A small-molecule ligand and the protein it binds are described below.
Small molecule (SMILES): CC(C)CCC[C@@H](C)[C@H]1CC[C@H]2[C@@H]3CC=C4C[C@@H](OC(=O)CCC(=O)O)CC[C@]4(C)[C@H]3CC[C@]12C

Binding-site contacts:
Ligand atom CAC contacts residue LEU460 of chain 1.B at 3.7 Å (hydrophobic).
Ligand atom OAH contacts residue LEU449 of chain 1.B at 3.5 Å.
Ligand atom OAF contacts residue LYS425 of chain 1.B at 3.3 Å (salt-bridge).
Ligand atom OAF contacts residue TRP453 of chain 1.B at 3.0 Å.
Ligand atom OAF contacts residue Y011 of chain 1.L at 3.5 Å.
Ligand atom CAB contacts residue LEU548 of chain 1.A at 3.3 Å (hydrophobic).
Ligand atom CAS contacts residue PRO456 of chain 1.B at 4.0 Å (hydrophobic).
Ligand atom CAQ contacts residue PHE537 of chain 1.A at 4.0 Å (hydrophobic).
Ligand atom CAM contacts residue LYS425 of chain 1.B at 3.4 Å.
Ligand atom OAG contacts residue LEU422 of chain 1.B at 3.3 Å.
Ligand atom CAQ contacts residue PHE417 of chain 1.A at 3.6 Å (hydrophobic).
Ligand atom CAL contacts residue Y011 of chain 1.L at 3.7 Å.
Ligand atom CAL contacts residue TRP453 of chain 1.B at 3.3 Å (hydrophobic).
Ligand atom CAQ contacts residue ALA541 of chain 1.A at 4.0 Å (hydrophobic).
Ligand atom CAX contacts residue LYS425 of chain 1.B at 3.0 Å.
Ligand atom CAS contacts residue ALA418 of chain 1.B at 3.8 Å (hydrophobic).
Ligand atom CAD contacts residue Y011 of chain 1.L at 3.2 Å.
Ligand atom CAZ contacts residue Y011 of chain 1.L at 3.8 Å.
Ligand atom CAU contacts residue LEU460 of chain 1.B at 3.9 Å (hydrophobic).
Ligand atom CAM contacts residue Y011 of chain 1.L at 3.8 Å.
Ligand atom CAU contacts residue ALA418 of chain 1.B at 4.0 Å (hydrophobic).
Ligand atom CAL contacts residue LYS425 of chain 1.B at 3.9 Å.
Ligand atom CAO contacts residue CYS414 of chain 1.B at 3.9 Å (hydrophobic).
Ligand atom CBH contacts residue Y011 of chain 1.L at 4.0 Å.
Ligand atom CAN contacts residue GLY544 of chain 1.A at 3.7 Å.
Ligand atom CAN contacts residue ALA541 of chain 1.A at 4.0 Å (hydrophobic).
Ligand atom CAV contacts residue Y011 of chain 1.L at 3.7 Å.
Ligand atom CAN contacts residue ALA545 of chain 1.A at 3.7 Å (hydrophobic).
Ligand atom CAX contacts residue TRP453 of chain 1.B at 3.2 Å (hydrophobic).
Ligand atom CBA contacts residue ALA545 of chain 1.A at 3.9 Å (hydrophobic).
Ligand atom CAP contacts residue PHE417 of chain 1.A at 3.6 Å (hydrophobic).
Ligand atom CBF contacts residue ALA418 of chain 1.B at 3.9 Å (hydrophobic).
Ligand atom OAG contacts residue ILE421 of chain 1.B at 3.8 Å.
Ligand atom CAJ contacts residue CYS414 of chain 1.B at 3.9 Å (hydrophobic).
Ligand atom CAT contacts residue ALA418 of chain 1.B at 4.0 Å (hydrophobic).
Ligand atom CAP contacts residue ALA541 of chain 1.A at 3.7 Å (hydrophobic).
Ligand atom OAW contacts residue Y011 of chain 1.L at 3.8 Å.
Ligand atom OAH contacts residue TRP453 of chain 1.B at 3.1 Å.
Ligand atom OAH contacts residue LYS425 of chain 1.B at 2.8 Å (salt-bridge).
Ligand atom CAK contacts residue ILE421 of chain 1.B at 3.9 Å (hydrophobic).

Sequence of chain 1.A:
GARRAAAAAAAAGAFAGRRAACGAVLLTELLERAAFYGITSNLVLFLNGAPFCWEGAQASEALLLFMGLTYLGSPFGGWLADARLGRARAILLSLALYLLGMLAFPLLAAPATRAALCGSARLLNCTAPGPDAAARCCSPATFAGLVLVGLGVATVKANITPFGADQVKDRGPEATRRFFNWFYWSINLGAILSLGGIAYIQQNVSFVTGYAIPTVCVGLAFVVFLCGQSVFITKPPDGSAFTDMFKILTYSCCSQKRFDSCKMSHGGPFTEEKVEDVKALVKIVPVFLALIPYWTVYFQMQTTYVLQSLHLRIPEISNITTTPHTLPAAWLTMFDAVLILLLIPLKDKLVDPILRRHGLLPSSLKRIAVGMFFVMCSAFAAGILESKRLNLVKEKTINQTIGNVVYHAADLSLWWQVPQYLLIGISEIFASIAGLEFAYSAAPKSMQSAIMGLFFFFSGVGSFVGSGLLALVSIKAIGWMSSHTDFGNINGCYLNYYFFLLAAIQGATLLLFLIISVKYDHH

Sequence of chain 1.B:
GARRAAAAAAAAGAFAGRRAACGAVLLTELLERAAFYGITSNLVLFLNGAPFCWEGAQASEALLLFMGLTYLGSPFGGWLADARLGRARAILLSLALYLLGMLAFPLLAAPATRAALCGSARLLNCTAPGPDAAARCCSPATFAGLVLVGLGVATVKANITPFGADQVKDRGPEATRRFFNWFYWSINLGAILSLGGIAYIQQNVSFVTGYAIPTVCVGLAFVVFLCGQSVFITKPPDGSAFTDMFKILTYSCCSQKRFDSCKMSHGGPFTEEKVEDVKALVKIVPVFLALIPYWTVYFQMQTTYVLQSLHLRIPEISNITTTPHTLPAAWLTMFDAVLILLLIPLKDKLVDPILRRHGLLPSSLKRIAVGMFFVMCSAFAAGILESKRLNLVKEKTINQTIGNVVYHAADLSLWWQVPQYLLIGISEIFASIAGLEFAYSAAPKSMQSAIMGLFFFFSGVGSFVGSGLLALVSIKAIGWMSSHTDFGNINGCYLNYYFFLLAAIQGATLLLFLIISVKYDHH